This protein binds this small molecule.
Small molecule (SMILES): CNC(=O)c1cnc(N)c2cc(-c3ccc(S(=O)(=O)NC(C)(C)C)cc3)sc12

Binding-site contacts:
Ligand atom C11 contacts residue LEU21 of chain 1.A at 3.5 Å (hydrophobic).
Ligand atom N3 contacts residue LEU98 of chain 1.A at 3.2 Å (h-bond).
Ligand atom C8 contacts residue LEU149 of chain 1.A at 3.6 Å (hydrophobic).
Ligand atom N1 contacts residue GLU96 of chain 1.A at 3.9 Å.
Ligand atom N1 contacts residue TYR97 of chain 1.A at 3.7 Å.
Ligand atom C7 contacts residue LEU149 of chain 1.A at 3.5 Å (hydrophobic).
Ligand atom C13 contacts residue LEU21 of chain 1.A at 3.7 Å (hydrophobic).
Ligand atom C10 contacts residue LEU149 of chain 1.A at 3.6 Å (hydrophobic).
Ligand atom C13 contacts residue LEU98 of chain 1.A at 3.0 Å (hydrophobic).
Ligand atom N3 contacts residue GLY101 of chain 1.A at 3.2 Å.
Ligand atom C17 contacts residue ARG146 of chain 1.A at 3.7 Å.
Ligand atom S1 contacts residue LEU149 of chain 1.A at 3.7 Å.
Ligand atom C9 contacts residue LEU21 of chain 1.A at 3.8 Å (hydrophobic).
Ligand atom N2 contacts residue LEU149 of chain 1.A at 3.3 Å.
Ligand atom N3 contacts residue LEU21 of chain 1.A at 3.9 Å.
Ligand atom C11 contacts residue LEU98 of chain 1.A at 3.8 Å (hydrophobic).
Ligand atom O3 contacts residue ASN147 of chain 1.A at 3.4 Å.
Ligand atom C6 contacts residue VAL29 of chain 1.A at 3.2 Å (hydrophobic).
Ligand atom O2 contacts residue LEU21 of chain 1.A at 3.1 Å.
Ligand atom C9 contacts residue LEU149 of chain 1.A at 3.8 Å (hydrophobic).
Ligand atom N1 contacts residue ALA46 of chain 1.A at 3.8 Å.
Ligand atom O2 contacts residue GLY101 of chain 1.A at 3.8 Å.
Ligand atom C2 contacts residue ARG146 of chain 1.A at 3.9 Å.
Ligand atom C10 contacts residue ALA46 of chain 1.A at 3.7 Å (hydrophobic).
Ligand atom C5 contacts residue ASP160 of chain 1.A at 3.3 Å.
Ligand atom N2 contacts residue ALA46 of chain 1.A at 3.5 Å.
Ligand atom C14 contacts residue LEU149 of chain 1.A at 3.5 Å (hydrophobic).
Ligand atom O1 contacts residue ARG146 of chain 1.A at 3.8 Å.
Ligand atom O3 contacts residue ASP160 of chain 1.A at 3.6 Å.
Ligand atom C3 contacts residue GLY27 of chain 1.A at 3.8 Å.
Ligand atom C4 contacts residue LYS23 of chain 1.A at 3.2 Å.
Ligand atom C15 contacts residue GLY101 of chain 1.A at 3.5 Å.
Ligand atom N2 contacts residue GLU96 of chain 1.A at 3.2 Å (salt-bridge).
Ligand atom N1 contacts residue LEU98 of chain 1.A at 3.1 Å (h-bond).
Ligand atom C13 contacts residue TYR97 of chain 1.A at 3.4 Å (hydrophobic).
Ligand atom N4 contacts residue ASP160 of chain 1.A at 3.9 Å.
Ligand atom C12 contacts residue LEU21 of chain 1.A at 3.5 Å (hydrophobic).
Ligand atom C12 contacts residue GLY101 of chain 1.A at 3.4 Å.
Ligand atom N3 contacts residue TYR97 of chain 1.A at 3.6 Å.
Ligand atom C15 contacts residue TYR97 of chain 1.A at 3.7 Å (hydrophobic).

Sequence of chain 1.A:
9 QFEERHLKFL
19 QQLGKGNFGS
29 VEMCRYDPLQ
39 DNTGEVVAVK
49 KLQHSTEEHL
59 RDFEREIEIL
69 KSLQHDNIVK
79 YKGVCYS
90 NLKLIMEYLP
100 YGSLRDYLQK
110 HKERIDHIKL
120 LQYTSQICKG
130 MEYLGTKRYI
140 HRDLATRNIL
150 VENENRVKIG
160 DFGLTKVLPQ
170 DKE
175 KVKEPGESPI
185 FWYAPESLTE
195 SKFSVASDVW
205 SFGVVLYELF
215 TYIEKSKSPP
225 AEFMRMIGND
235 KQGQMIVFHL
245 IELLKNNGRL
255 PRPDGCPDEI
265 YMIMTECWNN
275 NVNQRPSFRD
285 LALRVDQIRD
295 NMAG